Sequence of chain 1.E:
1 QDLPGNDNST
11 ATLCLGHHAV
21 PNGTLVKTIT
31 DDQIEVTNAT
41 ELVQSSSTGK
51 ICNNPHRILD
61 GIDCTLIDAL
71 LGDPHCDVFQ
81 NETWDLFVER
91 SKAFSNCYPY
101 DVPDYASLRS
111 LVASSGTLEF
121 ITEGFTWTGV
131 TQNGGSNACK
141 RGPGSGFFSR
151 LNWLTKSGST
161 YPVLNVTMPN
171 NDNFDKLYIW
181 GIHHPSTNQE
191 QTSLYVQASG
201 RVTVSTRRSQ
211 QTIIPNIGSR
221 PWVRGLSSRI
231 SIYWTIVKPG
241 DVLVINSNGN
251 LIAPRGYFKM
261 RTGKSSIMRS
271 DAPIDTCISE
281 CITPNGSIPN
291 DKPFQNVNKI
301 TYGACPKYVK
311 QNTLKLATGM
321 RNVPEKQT

Binding-site contacts:
Ligand atom CA4 contacts residue GLY135 of chain 1.E at 3.8 Å.
Ligand atom C1 contacts residue SER136 of chain 1.E at 3.6 Å.
Ligand atom O1A contacts residue ASN137 of chain 1.E at 2.9 Å (h-bond).
Ligand atom OA4 contacts residue ASN137 of chain 1.E at 4.0 Å.
Ligand atom C9 contacts residue HIS183 of chain 1.E at 3.4 Å.
Ligand atom OA4 contacts residue SER145 of chain 1.E at 3.0 Å (h-bond).
Ligand atom OA4 contacts residue SER136 of chain 1.E at 3.6 Å.
Ligand atom O8 contacts residue LEU226 of chain 1.E at 3.3 Å.
Ligand atom O1A contacts residue SER136 of chain 1.E at 3.5 Å (h-bond).
Ligand atom CM4 contacts residue SER145 of chain 1.E at 4.0 Å.
Ligand atom C9 contacts residue GLU190 of chain 1.E at 3.4 Å.
Ligand atom O9 contacts residue SER228 of chain 1.E at 2.8 Å (h-bond).
Ligand atom C8 contacts residue TYR98 of chain 1.E at 3.8 Å (hydrophobic).
Ligand atom O9 contacts residue HIS183 of chain 1.E at 3.0 Å (h-bond).
Ligand atom O8 contacts residue TYR98 of chain 1.E at 2.9 Å (h-bond).
Ligand atom O10 contacts residue LEU194 of chain 1.E at 3.2 Å.
Ligand atom CA4 contacts residue SER145 of chain 1.E at 3.9 Å.
Ligand atom O9 contacts residue TYR98 of chain 1.E at 3.0 Å (h-bond).
Ligand atom C11 contacts residue TRP153 of chain 1.E at 3.9 Å (hydrophobic).
Ligand atom N5 contacts residue GLY135 of chain 1.E at 2.9 Å (h-bond).
Ligand atom C7 contacts residue TRP153 of chain 1.E at 3.7 Å (hydrophobic).
Ligand atom C5 contacts residue GLY135 of chain 1.E at 3.8 Å.
Ligand atom C10 contacts residue GLY135 of chain 1.E at 3.8 Å.
Ligand atom C10 contacts residue TRP153 of chain 1.E at 4.0 Å (hydrophobic).
Ligand atom O7 contacts residue LEU194 of chain 1.E at 3.8 Å.
Ligand atom O9 contacts residue GLU190 of chain 1.E at 2.8 Å (salt-bridge).
Ligand atom O8 contacts residue TRP153 of chain 1.E at 3.6 Å.
Ligand atom C11 contacts residue GLY134 of chain 1.E at 3.9 Å.
Ligand atom O1B contacts residue ASN137 of chain 1.E at 4.0 Å.
Ligand atom C11 contacts residue GLY135 of chain 1.E at 3.8 Å.
Ligand atom C1 contacts residue ASN137 of chain 1.E at 3.8 Å.
Ligand atom C9 contacts residue TYR98 of chain 1.E at 3.7 Å (hydrophobic).
Ligand atom C4 contacts residue GLY135 of chain 1.E at 3.5 Å.
Ligand atom N5 contacts residue TRP153 of chain 1.E at 3.9 Å.
Ligand atom OA4 contacts residue GLY135 of chain 1.E at 3.3 Å (h-bond).
Ligand atom C9 contacts residue LEU194 of chain 1.E at 3.7 Å (hydrophobic).
Ligand atom O1B contacts residue LEU226 of chain 1.E at 3.8 Å.
Ligand atom C8 contacts residue TRP153 of chain 1.E at 4.0 Å (hydrophobic).
Ligand atom O4 contacts residue GLY135 of chain 1.E at 3.5 Å (h-bond).
Ligand atom O1B contacts residue SER136 of chain 1.E at 2.9 Å (h-bond).

This protein binds this small molecule.
Small molecule (SMILES): CO[C@]1(C(=O)O)C[C@H](OC(C)=O)[C@@H](NC(C)=O)[C@H]([C@H](O)[C@H](O)CO)O1